Sequence of chain 1.A:
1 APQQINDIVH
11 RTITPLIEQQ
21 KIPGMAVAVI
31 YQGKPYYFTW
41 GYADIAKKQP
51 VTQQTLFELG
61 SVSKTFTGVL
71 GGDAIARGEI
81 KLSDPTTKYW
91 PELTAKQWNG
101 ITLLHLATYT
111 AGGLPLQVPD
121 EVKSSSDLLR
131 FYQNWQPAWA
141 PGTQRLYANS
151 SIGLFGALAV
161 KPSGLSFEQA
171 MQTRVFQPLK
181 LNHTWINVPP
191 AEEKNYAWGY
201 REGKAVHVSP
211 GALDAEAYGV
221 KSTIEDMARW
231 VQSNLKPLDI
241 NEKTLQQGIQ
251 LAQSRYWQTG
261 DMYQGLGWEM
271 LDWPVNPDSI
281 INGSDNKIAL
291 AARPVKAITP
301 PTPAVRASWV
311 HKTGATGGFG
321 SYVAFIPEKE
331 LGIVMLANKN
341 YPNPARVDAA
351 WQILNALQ

Binding-site contacts:
Ligand atom B03 contacts residue TYR147 of chain 1.A at 3.4 Å.
Ligand atom C12 contacts residue ASN149 of chain 1.A at 4.0 Å.
Ligand atom N18 contacts residue GLY317 of chain 1.A at 3.6 Å.
Ligand atom O04 contacts residue TYR147 of chain 1.A at 2.6 Å (h-bond).
Ligand atom B03 contacts residue LYS64 of chain 1.A at 3.8 Å.
Ligand atom C12 contacts residue TYR218 of chain 1.A at 3.8 Å (hydrophobic).
Ligand atom C15 contacts residue GLY317 of chain 1.A at 4.0 Å.
Ligand atom N19 contacts residue THR316 of chain 1.A at 3.7 Å.
Ligand atom N20 contacts residue THR316 of chain 1.A at 3.6 Å.
Ligand atom N20 contacts residue GLY317 of chain 1.A at 3.8 Å.
Ligand atom O05 contacts residue SER61 of chain 1.A at 2.4 Å (h-bond).
Ligand atom C12 contacts residue GLN117 of chain 1.A at 4.0 Å.
Ligand atom O10 contacts residue GLN117 of chain 1.A at 3.7 Å.
Ligand atom N07 contacts residue ALA315 of chain 1.A at 3.9 Å.
Ligand atom O05 contacts residue ALA315 of chain 1.A at 2.8 Å (h-bond).
Ligand atom N17 contacts residue SER209 of chain 1.A at 2.9 Å (h-bond).
Ligand atom O09 contacts residue LEU116 of chain 1.A at 4.0 Å.
Ligand atom C06 contacts residue SER61 of chain 1.A at 2.5 Å.
Ligand atom C06 contacts residue ASN149 of chain 1.A at 3.8 Å.
Ligand atom N18 contacts residue VAL208 of chain 1.A at 3.6 Å.
Ligand atom O05 contacts residue GLY60 of chain 1.A at 3.9 Å.
Ligand atom C13 contacts residue TYR218 of chain 1.A at 3.7 Å (hydrophobic).
Ligand atom S08 contacts residue ASN149 of chain 1.A at 4.1 Å.
Ligand atom N16 contacts residue SER209 of chain 1.A at 3.9 Å.
Ligand atom O04 contacts residue SER61 of chain 1.A at 2.4 Å (h-bond).
Ligand atom N16 contacts residue VAL208 of chain 1.A at 3.5 Å.
Ligand atom N18 contacts residue SER209 of chain 1.A at 3.7 Å.
Ligand atom O05 contacts residue GLY314 of chain 1.A at 3.7 Å.
Ligand atom N17 contacts residue VAL208 of chain 1.A at 3.4 Å.
Ligand atom B03 contacts residue SER61 of chain 1.A at 1.4 Å.
Ligand atom C15 contacts residue VAL208 of chain 1.A at 4.0 Å (hydrophobic).
Ligand atom O10 contacts residue ASN149 of chain 1.A at 2.9 Å (h-bond).
Ligand atom B03 contacts residue ALA315 of chain 1.A at 4.0 Å.
Ligand atom C06 contacts residue ALA315 of chain 1.A at 4.1 Å (hydrophobic).
Ligand atom N20 contacts residue ALA315 of chain 1.A at 4.1 Å.
Ligand atom O10 contacts residue LEU116 of chain 1.A at 3.9 Å.
Ligand atom C21 contacts residue ALA315 of chain 1.A at 3.9 Å (hydrophobic).
Ligand atom N19 contacts residue GLY317 of chain 1.A at 2.9 Å (h-bond).
Ligand atom C06 contacts residue LYS64 of chain 1.A at 4.0 Å.
Ligand atom N07 contacts residue SER61 of chain 1.A at 3.8 Å.

The small molecule below binds the protein below.
Small molecule (SMILES): O=S(=O)(NCB(O)O)c1ccc(-c2nnn[nH]2)nc1